This protein binds this small molecule.
Small molecule (SMILES): CO[P](=O)(O)O[C@H]1[C@@H](O)[C@H](n2ccc(=O)[nH]c2=O)O[C@@H]1COP(=O)(O)O

Sequence of chain 1.H:
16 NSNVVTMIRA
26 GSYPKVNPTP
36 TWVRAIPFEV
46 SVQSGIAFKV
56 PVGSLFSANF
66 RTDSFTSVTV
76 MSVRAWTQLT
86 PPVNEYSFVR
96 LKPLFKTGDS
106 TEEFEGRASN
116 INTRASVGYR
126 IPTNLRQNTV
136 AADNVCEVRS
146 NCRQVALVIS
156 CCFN

Binding-site contacts:
Ligand atom O5' contacts residue ARG131 of chain 1.H at 2.9 Å (salt-bridge).
Ligand atom OP2 contacts residue ARG131 of chain 1.H at 3.9 Å.
Ligand atom N3 contacts residue ASN16 of chain 1.LB at 3.0 Å (h-bond).
Ligand atom OP1 contacts residue ARG125 of chain 1.H at 2.8 Å (salt-bridge).
Ligand atom OP3 contacts residue SER77 of chain 1.H at 4.5 Å.
Ligand atom C2 contacts residue ASN16 of chain 1.LB at 3.3 Å.
Ligand atom C5 contacts residue THR21 of chain 1.LB at 4.5 Å.
Ligand atom N1 contacts residue ARG125 of chain 1.H at 4.1 Å.
Ligand atom C2 contacts residue ARG125 of chain 1.H at 4.1 Å.
Ligand atom OP2 contacts residue SER77 of chain 1.H at 4.4 Å.
Ligand atom C6 contacts residue ARG125 of chain 1.H at 3.9 Å.
Ligand atom C5' contacts residue ARG131 of chain 1.H at 3.7 Å.
Ligand atom C5 contacts residue ARG125 of chain 1.H at 3.9 Å.
Ligand atom OP1 contacts residue ILE23 of chain 1.LB at 4.1 Å.
Ligand atom OP1 contacts residue ARG131 of chain 1.H at 3.1 Å (salt-bridge).
Ligand atom N3 contacts residue SER17 of chain 1.LB at 4.3 Å.
Ligand atom O5' contacts residue ARG125 of chain 1.H at 3.4 Å (salt-bridge).
Ligand atom C4 contacts residue ARG125 of chain 1.H at 3.7 Å.
Ligand atom O4 contacts residue THR21 of chain 1.LB at 4.3 Å.
Ligand atom OP3 contacts residue ARG125 of chain 1.H at 3.1 Å.
Ligand atom O2 contacts residue ARG125 of chain 1.H at 4.2 Å.
Ligand atom OP3 contacts residue ILE23 of chain 1.LB at 4.0 Å.
Ligand atom C2' contacts residue ARG125 of chain 1.H at 4.0 Å.
Ligand atom O4 contacts residue ARG125 of chain 1.H at 3.9 Å.
Ligand atom O3' contacts residue ARG125 of chain 1.H at 4.2 Å.
Ligand atom C4 contacts residue SER17 of chain 1.LB at 4.1 Å.
Ligand atom O4 contacts residue SER17 of chain 1.LB at 3.2 Å.
Ligand atom N3 contacts residue ARG125 of chain 1.H at 3.8 Å.
Ligand atom O2 contacts residue ASN16 of chain 1.LB at 2.8 Å (h-bond).
Ligand atom C3' contacts residue ARG125 of chain 1.H at 3.6 Å.
Ligand atom P contacts residue ARG125 of chain 1.H at 3.8 Å.
Ligand atom P contacts residue ILE23 of chain 1.LB at 4.4 Å.
Ligand atom C4 contacts residue ASN16 of chain 1.LB at 4.2 Å.
Ligand atom P contacts residue ARG131 of chain 1.H at 3.5 Å.

Sequence of chain 1.LB:
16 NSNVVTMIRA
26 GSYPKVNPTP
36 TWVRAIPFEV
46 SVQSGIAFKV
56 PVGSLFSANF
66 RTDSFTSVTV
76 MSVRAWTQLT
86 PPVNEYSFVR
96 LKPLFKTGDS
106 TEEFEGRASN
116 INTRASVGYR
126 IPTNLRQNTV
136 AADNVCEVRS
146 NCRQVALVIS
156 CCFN